The protein below binds the small molecule below.
Small molecule (SMILES): CC[C@@H]1CCCC[C@@]1(O)C(=O)C(=O)N1CCCC[C@H]1C(=O)O[C@H](CCc1ccc(OC)c(OC)c1)c1cccc(OCC(=O)O)c1

Binding-site contacts:
Ligand atom CBT contacts residue ASP56 of chain 1.A at 3.7 Å.
Ligand atom OAG contacts residue ASP56 of chain 1.A at 3.3 Å (salt-bridge).
Ligand atom CAM contacts residue GLN73 of chain 1.A at 3.5 Å.
Ligand atom CBJ contacts residue ASP56 of chain 1.A at 3.9 Å.
Ligand atom OAG contacts residue PHE55 of chain 1.A at 3.5 Å.
Ligand atom CAN contacts residue GLY72 of chain 1.A at 3.6 Å.
Ligand atom CA contacts residue TYR101 of chain 1.A at 3.7 Å (hydrophobic).
Ligand atom CAN contacts residue VAL74 of chain 1.A at 3.5 Å (hydrophobic).
Ligand atom O contacts residue VAL74 of chain 1.A at 3.4 Å.
Ligand atom CBQ contacts residue TYR101 of chain 1.A at 3.9 Å (hydrophobic).
Ligand atom OBF contacts residue TYR101 of chain 1.A at 3.3 Å (h-bond).
Ligand atom CAR contacts residue TRP78 of chain 1.A at 3.5 Å (hydrophobic).
Ligand atom CB contacts residue TRP78 of chain 1.A at 3.4 Å (hydrophobic).
Ligand atom CBI contacts residue TYR101 of chain 1.A at 3.5 Å (hydrophobic).
Ligand atom CAL contacts residue GLN73 of chain 1.A at 3.1 Å.
Ligand atom CBN contacts residue VAL74 of chain 1.A at 3.7 Å (hydrophobic).
Ligand atom OBC contacts residue VAL74 of chain 1.A at 3.5 Å (h-bond).
Ligand atom CAJ contacts residue GLN73 of chain 1.A at 3.4 Å.
Ligand atom CAC contacts residue ALA100 of chain 1.A at 3.7 Å (hydrophobic).
Ligand atom OBD contacts residue ILE75 of chain 1.A at 3.7 Å.
Ligand atom C contacts residue TYR101 of chain 1.A at 3.5 Å (hydrophobic).
Ligand atom CAZ contacts residue TYR101 of chain 1.A at 3.4 Å (hydrophobic).
Ligand atom CAB contacts residue GLY72 of chain 1.A at 3.2 Å.
Ligand atom CAT contacts residue TYR45 of chain 1.A at 3.6 Å (hydrophobic).
Ligand atom CAT contacts residue TRP78 of chain 1.A at 3.8 Å (hydrophobic).
Ligand atom CAC contacts residue TYR101 of chain 1.A at 3.6 Å (hydrophobic).
Ligand atom CAA contacts residue ILE110 of chain 1.A at 3.5 Å (hydrophobic).
Ligand atom OAI contacts residue ASP56 of chain 1.A at 2.8 Å (salt-bridge).
Ligand atom CBA contacts residue TYR45 of chain 1.A at 3.6 Å (hydrophobic).
Ligand atom CAR contacts residue PHE65 of chain 1.A at 3.8 Å (hydrophobic).
Ligand atom CAK contacts residue PHE65 of chain 1.A at 3.8 Å (hydrophobic).
Ligand atom O contacts residue ILE75 of chain 1.A at 2.9 Å (h-bond).
Ligand atom CAJ contacts residue PHE65 of chain 1.A at 3.5 Å (hydrophobic).
Ligand atom CBO contacts residue ILE75 of chain 1.A at 3.8 Å (hydrophobic).
Ligand atom CAA contacts residue SER106 of chain 1.A at 3.7 Å.
Ligand atom CAT contacts residue PHE65 of chain 1.A at 3.6 Å (hydrophobic).
Ligand atom OAG contacts residue TYR45 of chain 1.A at 3.4 Å.
Ligand atom CAB contacts residue VAL74 of chain 1.A at 3.3 Å (hydrophobic).
Ligand atom OAF contacts residue TYR101 of chain 1.A at 2.7 Å (h-bond).
Ligand atom CAN contacts residue GLN73 of chain 1.A at 3.8 Å.

Sequence of chain 1.A:
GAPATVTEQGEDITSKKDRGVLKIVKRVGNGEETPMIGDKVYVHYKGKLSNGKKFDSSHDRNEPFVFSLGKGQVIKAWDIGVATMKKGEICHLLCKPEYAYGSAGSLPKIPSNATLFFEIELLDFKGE